Sequence of chain 1.I:
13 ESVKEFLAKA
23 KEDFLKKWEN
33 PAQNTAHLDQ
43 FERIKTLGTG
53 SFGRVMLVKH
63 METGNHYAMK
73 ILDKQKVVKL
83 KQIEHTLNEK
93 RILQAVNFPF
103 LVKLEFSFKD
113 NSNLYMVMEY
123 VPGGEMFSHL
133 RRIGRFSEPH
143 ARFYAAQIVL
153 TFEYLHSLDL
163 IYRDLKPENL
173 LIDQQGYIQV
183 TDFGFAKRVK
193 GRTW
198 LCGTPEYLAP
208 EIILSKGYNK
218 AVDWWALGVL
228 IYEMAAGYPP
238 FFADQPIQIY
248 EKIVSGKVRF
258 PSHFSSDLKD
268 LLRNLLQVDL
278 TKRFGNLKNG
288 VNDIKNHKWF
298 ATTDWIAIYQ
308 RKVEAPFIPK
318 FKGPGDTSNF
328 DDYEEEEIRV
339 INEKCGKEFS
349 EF

Binding-site contacts:
Ligand atom N4 contacts residue PHE327 of chain 1.I at 3.5 Å.
Ligand atom C15 contacts residue MET120 of chain 1.I at 3.6 Å (hydrophobic).
Ligand atom C11 contacts residue ASP184 of chain 1.I at 3.5 Å.
Ligand atom C8 contacts residue LEU49 of chain 1.I at 3.5 Å (hydrophobic).
Ligand atom C20 contacts residue LYS72 of chain 1.I at 3.5 Å.
Ligand atom C5 contacts residue THR183 of chain 1.I at 3.3 Å.
Ligand atom N3 contacts residue THR183 of chain 1.I at 2.9 Å (h-bond).
Ligand atom N6 contacts residue GLU121 of chain 1.I at 3.1 Å (salt-bridge).
Ligand atom C23 contacts residue GLY55 of chain 1.I at 3.5 Å.
Ligand atom C24 contacts residue VAL57 of chain 1.I at 3.5 Å (hydrophobic).
Ligand atom O2 contacts residue ASP184 of chain 1.I at 3.6 Å.
Ligand atom N6 contacts residue LEU173 of chain 1.I at 3.6 Å.
Ligand atom C21 contacts residue LYS72 of chain 1.I at 3.3 Å.
Ligand atom C17 contacts residue THR51 of chain 1.I at 3.4 Å.
Ligand atom O2 contacts residue LEU95 of chain 1.I at 3.3 Å.
Ligand atom C12 contacts residue THR183 of chain 1.I at 3.5 Å.
Ligand atom C10 contacts residue LEU173 of chain 1.I at 3.3 Å (hydrophobic).
Ligand atom N5 contacts residue GLU121 of chain 1.I at 3.6 Å (salt-bridge).
Ligand atom N5 contacts residue TYR122 of chain 1.I at 3.6 Å.
Ligand atom N1 contacts residue ASP184 of chain 1.I at 3.5 Å.
Ligand atom N1 contacts residue LYS72 of chain 1.I at 3.3 Å (salt-bridge).
Ligand atom N5 contacts residue VAL123 of chain 1.I at 3.2 Å (h-bond).
Ligand atom C14 contacts residue LEU95 of chain 1.I at 3.7 Å (hydrophobic).
Ligand atom C15 contacts residue GLU91 of chain 1.I at 3.5 Å.
Ligand atom O1 contacts residue TYR122 of chain 1.I at 3.4 Å.
Ligand atom C23 contacts residue ARG56 of chain 1.I at 3.5 Å.
Ligand atom C12 contacts residue MET120 of chain 1.I at 3.6 Å (hydrophobic).
Ligand atom N5 contacts residue LEU173 of chain 1.I at 3.5 Å.
Ligand atom C12 contacts residue ASP184 of chain 1.I at 3.5 Å.
Ligand atom N6 contacts residue MET120 of chain 1.I at 3.6 Å.
Ligand atom O2 contacts residue PHE185 of chain 1.I at 3.0 Å (h-bond).
Ligand atom C13 contacts residue GLU91 of chain 1.I at 3.5 Å.
Ligand atom O3 contacts residue ASP184 of chain 1.I at 3.2 Å (salt-bridge).
Ligand atom C22 contacts residue LYS72 of chain 1.I at 3.4 Å.
Ligand atom C11 contacts residue THR183 of chain 1.I at 3.4 Å.
Ligand atom N7 contacts residue ASP184 of chain 1.I at 3.5 Å (salt-bridge).
Ligand atom C18 contacts residue THR51 of chain 1.I at 3.5 Å.
Ligand atom O2 contacts residue GLU91 of chain 1.I at 2.7 Å (salt-bridge).
Ligand atom O1 contacts residue PHE327 of chain 1.I at 3.4 Å.
Ligand atom C3 contacts residue THR183 of chain 1.I at 3.5 Å.

This small molecule binds to this protein.
Small molecule (SMILES): CCn1c(C2=C(N)NON2)nc2c(C#CC(C)(C)O)nc(O[C@@H](CCN)c3ccccc3)cc21